The protein below binds the small molecule below.
Small molecule (SMILES): Cc1ncc(COP(=O)(O)O)c(CN[C@@H](CO)C(=O)O)c1O

Binding-site contacts:
Ligand atom O2P contacts residue HIS81 of chain 1.B at 2.9 Å (h-bond).
Ligand atom O3P contacts residue GLY229 of chain 1.B at 3.4 Å (h-bond).
Ligand atom O1P contacts residue SER230 of chain 1.B at 3.6 Å.
Ligand atom N contacts residue LYS82 of chain 1.B at 3.6 Å.
Ligand atom O4P contacts residue LYS82 of chain 1.B at 3.6 Å.
Ligand atom OXT contacts residue GLN109 of chain 1.B at 2.9 Å (h-bond).
Ligand atom CB contacts residue ASP300 of chain 1.B at 3.4 Å.
Ligand atom O1P contacts residue GLY228 of chain 1.B at 3.2 Å (h-bond).
Ligand atom P contacts residue GLY229 of chain 1.B at 3.5 Å.
Ligand atom OXT contacts residue THR105 of chain 1.B at 3.3 Å (h-bond).
Ligand atom OG contacts residue ASP300 of chain 1.B at 2.8 Å (salt-bridge).
Ligand atom C5A contacts residue GLY298 of chain 1.B at 3.5 Å.
Ligand atom C6 contacts residue SER371 of chain 1.B at 3.6 Å.
Ligand atom C contacts residue THR105 of chain 1.B at 3.3 Å.
Ligand atom P contacts residue SER230 of chain 1.B at 3.1 Å.
Ligand atom O2P contacts residue ASN231 of chain 1.B at 2.9 Å (h-bond).
Ligand atom C contacts residue HIS110 of chain 1.B at 3.6 Å.
Ligand atom C6 contacts residue GLU345 of chain 1.B at 3.5 Å.
Ligand atom O contacts residue THR105 of chain 1.B at 2.6 Å (h-bond).
Ligand atom O1P contacts residue GLY227 of chain 1.B at 2.8 Å (h-bond).
Ligand atom OG contacts residue ALA107 of chain 1.B at 2.9 Å (h-bond).
Ligand atom OXT contacts residue GLY108 of chain 1.B at 3.4 Å (h-bond).
Ligand atom O contacts residue GLY106 of chain 1.B at 2.9 Å (h-bond).
Ligand atom O3P contacts residue SER230 of chain 1.B at 2.2 Å (h-bond).
Ligand atom O3 contacts residue GLN109 of chain 1.B at 3.2 Å.
Ligand atom N1 contacts residue SER371 of chain 1.B at 2.9 Å (h-bond).
Ligand atom O contacts residue HIS110 of chain 1.B at 3.6 Å.
Ligand atom O3P contacts residue LYS82 of chain 1.B at 3.2 Å (salt-bridge).
Ligand atom C2A contacts residue GLU345 of chain 1.B at 3.6 Å.
Ligand atom O1P contacts residue GLY229 of chain 1.B at 2.8 Å (h-bond).
Ligand atom OXT contacts residue ALA107 of chain 1.B at 3.6 Å.
Ligand atom OG contacts residue GLY106 of chain 1.B at 3.5 Å.
Ligand atom O2P contacts residue SER230 of chain 1.B at 2.9 Å (h-bond).
Ligand atom N1 contacts residue GLU345 of chain 1.B at 3.4 Å.
Ligand atom N contacts residue GLY298 of chain 1.B at 3.6 Å.
Ligand atom OG contacts residue GLY298 of chain 1.B at 3.6 Å.
Ligand atom O3P contacts residue SER185 of chain 1.B at 2.8 Å (h-bond).
Ligand atom C4A contacts residue GLY298 of chain 1.B at 3.2 Å.
Ligand atom OXT contacts residue HIS110 of chain 1.B at 2.9 Å (h-bond).
Ligand atom C4A contacts residue LYS82 of chain 1.B at 3.5 Å.

Sequence of chain 1.B:
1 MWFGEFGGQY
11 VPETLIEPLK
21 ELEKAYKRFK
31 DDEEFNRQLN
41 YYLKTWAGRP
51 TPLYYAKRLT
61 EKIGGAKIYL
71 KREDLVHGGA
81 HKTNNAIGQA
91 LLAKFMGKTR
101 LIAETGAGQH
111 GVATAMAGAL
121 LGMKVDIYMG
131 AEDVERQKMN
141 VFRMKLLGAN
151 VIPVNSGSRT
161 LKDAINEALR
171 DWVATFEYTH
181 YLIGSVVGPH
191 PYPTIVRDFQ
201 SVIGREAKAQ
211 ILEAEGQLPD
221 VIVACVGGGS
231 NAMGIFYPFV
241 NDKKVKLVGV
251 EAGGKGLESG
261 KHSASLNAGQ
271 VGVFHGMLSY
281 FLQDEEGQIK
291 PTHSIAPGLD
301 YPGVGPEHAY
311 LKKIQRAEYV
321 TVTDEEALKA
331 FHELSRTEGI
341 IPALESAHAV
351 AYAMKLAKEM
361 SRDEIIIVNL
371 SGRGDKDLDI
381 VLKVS